Binding-site contacts:
Ligand atom O1 contacts residue PHE558 of chain 1.A at 3.7 Å.
Ligand atom C3 contacts residue THR557 of chain 1.A at 3.6 Å.
Ligand atom O3 contacts residue MET560 of chain 1.A at 2.7 Å (h-bond).
Ligand atom C5 contacts residue LEU561 of chain 1.A at 4.0 Å (hydrophobic).
Ligand atom O4 contacts residue LEU561 of chain 1.A at 3.8 Å.
Ligand atom O3 contacts residue ASN554 of chain 1.A at 3.6 Å.
Ligand atom C3 contacts residue PHE558 of chain 1.A at 3.8 Å (hydrophobic).
Ligand atom O3 contacts residue PHE558 of chain 1.A at 3.8 Å.
Ligand atom C2 contacts residue MET560 of chain 1.A at 4.3 Å (hydrophobic).
Ligand atom C3 contacts residue LEU561 of chain 1.A at 4.0 Å (hydrophobic).
Ligand atom O2 contacts residue ASN554 of chain 1.A at 3.8 Å.
Ligand atom C2 contacts residue THR557 of chain 1.A at 3.1 Å.
Ligand atom O2 contacts residue MET560 of chain 1.A at 3.2 Å.
Ligand atom O3 contacts residue TRP675 of chain 1.A at 3.7 Å.
Ligand atom C4 contacts residue LEU561 of chain 1.A at 4.4 Å (hydrophobic).
Ligand atom C2 contacts residue PHE558 of chain 1.A at 4.2 Å (hydrophobic).
Ligand atom C3 contacts residue MET560 of chain 1.A at 3.4 Å (hydrophobic).
Ligand atom O3 contacts residue THR557 of chain 1.A at 2.7 Å (h-bond).
Ligand atom C1 contacts residue TRP675 of chain 1.A at 4.1 Å (hydrophobic).
Ligand atom O2 contacts residue PHE558 of chain 1.A at 3.3 Å (h-bond).
Ligand atom O2 contacts residue THR557 of chain 1.A at 2.6 Å (h-bond).
Ligand atom C1 contacts residue THR557 of chain 1.A at 4.2 Å.
Ligand atom O2 contacts residue LEU561 of chain 1.A at 4.3 Å.
Ligand atom O3 contacts residue LEU561 of chain 1.A at 4.3 Å.
Ligand atom C2 contacts residue TRP675 of chain 1.A at 3.7 Å (hydrophobic).
Ligand atom O3 contacts residue TYR564 of chain 1.A at 4.3 Å.
Ligand atom O2 contacts residue TRP675 of chain 1.A at 2.8 Å (h-bond).

A protein and the small-molecule ligand that binds it are described below.
Small molecule (SMILES): OC[C@H]1O[C@H](O[C@H]2[C@H](O)[C@@H](O)[C@@H](O[C@H]3[C@H](O)[C@@H](O)[C@@H](O)O[C@@H]3CO)O[C@@H]2CO)[C@H](O)[C@@H](O)[C@@H]1O

Sequence of chain 1.A:
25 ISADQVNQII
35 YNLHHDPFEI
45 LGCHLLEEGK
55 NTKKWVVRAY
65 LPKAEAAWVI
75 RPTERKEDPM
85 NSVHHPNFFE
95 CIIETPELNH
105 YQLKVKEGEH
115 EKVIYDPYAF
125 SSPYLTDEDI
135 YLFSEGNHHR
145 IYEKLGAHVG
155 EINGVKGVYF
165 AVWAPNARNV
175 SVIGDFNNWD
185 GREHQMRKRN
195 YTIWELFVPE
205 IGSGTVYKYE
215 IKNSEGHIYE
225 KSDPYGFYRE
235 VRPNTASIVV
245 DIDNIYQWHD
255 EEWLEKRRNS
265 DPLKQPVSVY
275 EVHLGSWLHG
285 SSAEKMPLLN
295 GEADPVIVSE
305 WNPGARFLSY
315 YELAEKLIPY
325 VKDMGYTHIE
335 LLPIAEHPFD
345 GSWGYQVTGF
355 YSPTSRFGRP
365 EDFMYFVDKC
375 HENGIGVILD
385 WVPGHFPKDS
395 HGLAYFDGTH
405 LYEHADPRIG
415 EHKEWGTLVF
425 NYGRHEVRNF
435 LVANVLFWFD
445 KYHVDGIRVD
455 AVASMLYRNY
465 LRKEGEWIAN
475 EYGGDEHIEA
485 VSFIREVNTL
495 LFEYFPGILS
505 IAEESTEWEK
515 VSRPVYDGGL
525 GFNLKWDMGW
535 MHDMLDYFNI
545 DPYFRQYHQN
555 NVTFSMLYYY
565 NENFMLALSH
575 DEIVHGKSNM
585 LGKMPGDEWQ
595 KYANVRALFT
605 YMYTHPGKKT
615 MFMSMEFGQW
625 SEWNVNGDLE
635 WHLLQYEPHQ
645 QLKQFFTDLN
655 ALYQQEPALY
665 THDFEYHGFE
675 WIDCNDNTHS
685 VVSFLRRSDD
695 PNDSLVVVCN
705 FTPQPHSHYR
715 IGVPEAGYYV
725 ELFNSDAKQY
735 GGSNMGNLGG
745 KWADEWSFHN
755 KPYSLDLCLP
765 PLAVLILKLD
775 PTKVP